Sequence of chain 1.A:
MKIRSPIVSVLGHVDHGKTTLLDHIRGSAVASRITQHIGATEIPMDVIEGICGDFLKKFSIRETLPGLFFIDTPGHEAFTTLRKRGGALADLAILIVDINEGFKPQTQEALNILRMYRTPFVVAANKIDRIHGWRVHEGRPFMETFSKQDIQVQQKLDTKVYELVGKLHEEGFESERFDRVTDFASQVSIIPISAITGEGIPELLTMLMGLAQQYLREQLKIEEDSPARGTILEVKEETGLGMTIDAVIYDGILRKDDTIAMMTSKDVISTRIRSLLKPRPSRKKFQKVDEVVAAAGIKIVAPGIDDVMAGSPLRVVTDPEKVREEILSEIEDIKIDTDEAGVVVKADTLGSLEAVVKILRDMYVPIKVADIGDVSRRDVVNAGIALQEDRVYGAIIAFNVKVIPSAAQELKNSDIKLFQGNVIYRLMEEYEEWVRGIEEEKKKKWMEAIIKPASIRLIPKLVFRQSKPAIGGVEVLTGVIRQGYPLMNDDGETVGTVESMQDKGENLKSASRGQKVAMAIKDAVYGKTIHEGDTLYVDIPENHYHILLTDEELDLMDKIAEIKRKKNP

Binding-site contacts:
Ligand atom O4' contacts residue LYS131 of chain 1.A at 3.1 Å (salt-bridge).
Ligand atom O6 contacts residue ASP133 of chain 1.A at 3.5 Å (salt-bridge).
Ligand atom N2 contacts residue ASP133 of chain 1.A at 2.9 Å (salt-bridge).
Ligand atom O2G contacts residue LYS18 of chain 1.A at 2.7 Å (salt-bridge).
Ligand atom O2B contacts residue MG1 of chain 1.B at 2.8 Å.
Ligand atom O6 contacts residue ASN130 of chain 1.A at 3.0 Å (h-bond).
Ligand atom O1B contacts residue LYS18 of chain 1.A at 2.9 Å (salt-bridge).
Ligand atom O3A contacts residue ASP15 of chain 1.A at 3.2 Å.
Ligand atom O6 contacts residue LYS131 of chain 1.A at 3.5 Å.
Ligand atom PG contacts residue GLU81 of chain 1.A at 3.6 Å.
Ligand atom O6 contacts residue ALA199 of chain 1.A at 2.8 Å (h-bond).
Ligand atom O2B contacts residue THR19 of chain 1.A at 2.9 Å (h-bond).
Ligand atom O1B contacts residue ASP15 of chain 1.A at 3.2 Å (salt-bridge).
Ligand atom O5' contacts residue THR20 of chain 1.A at 3.4 Å (h-bond).
Ligand atom O3G contacts residue MG1 of chain 1.B at 3.0 Å.
Ligand atom O2G contacts residue GLU81 of chain 1.A at 2.4 Å (salt-bridge).
Ligand atom PB contacts residue ASP15 of chain 1.A at 3.6 Å.
Ligand atom PB contacts residue MG1 of chain 1.B at 3.5 Å.
Ligand atom C4 contacts residue LYS131 of chain 1.A at 3.6 Å.
Ligand atom C2 contacts residue ILE200 of chain 1.A at 3.5 Å (hydrophobic).
Ligand atom C6 contacts residue LYS131 of chain 1.A at 3.5 Å.
Ligand atom N7 contacts residue ASN130 of chain 1.A at 3.1 Å (h-bond).
Ligand atom O2B contacts residue LYS18 of chain 1.A at 3.4 Å (salt-bridge).
Ligand atom O2A contacts residue THR20 of chain 1.A at 2.6 Å (h-bond).
Ligand atom O6 contacts residue ILE200 of chain 1.A at 3.4 Å (h-bond).
Ligand atom O2A contacts residue THR19 of chain 1.A at 3.5 Å (h-bond).
Ligand atom N3 contacts residue ILE200 of chain 1.A at 3.3 Å.
Ligand atom O1A contacts residue MG1 of chain 1.B at 2.6 Å.
Ligand atom O1B contacts residue HIS16 of chain 1.A at 3.4 Å (h-bond).
Ligand atom O2G contacts residue VAL14 of chain 1.A at 3.4 Å.
Ligand atom O3A contacts residue GLY17 of chain 1.A at 3.4 Å (h-bond).
Ligand atom N3B contacts residue ASP15 of chain 1.A at 3.3 Å (salt-bridge).
Ligand atom N3B contacts residue MG1 of chain 1.B at 3.2 Å.
Ligand atom O1B contacts residue GLY17 of chain 1.A at 3.2 Å (h-bond).
Ligand atom C5' contacts residue ASP15 of chain 1.A at 3.4 Å.
Ligand atom C2' contacts residue THR20 of chain 1.A at 3.6 Å.
Ligand atom O6 contacts residue SER198 of chain 1.A at 3.4 Å (h-bond).
Ligand atom N1 contacts residue ASP133 of chain 1.A at 2.8 Å (salt-bridge).
Ligand atom N7 contacts residue ALA199 of chain 1.A at 3.4 Å.
Ligand atom N2 contacts residue ARG134 of chain 1.A at 3.2 Å.

The small molecule below binds the protein below.
Small molecule (SMILES): Nc1nc2c(ncn2[C@@H]2O[C@H](CO[P](=O)(O)O[P](=O)(O)NP(=O)(O)O)[C@@H](O)[C@H]2O)c(=O)[nH]1